The protein below binds the small molecule below.
Small molecule (SMILES): CCN(CCN)c1cc(C)c(OCC(=O)N[C@@H](Cc2ccccc2)[C@H](O)C(=O)N2CSC(C)(C)[C@H]2C(=O)N[C@H]2c3ccccc3C[C@H]2O)c(C)c1

Binding-site contacts:
Ligand atom C15 contacts residue GLY214 of chain 1.A at 3.3 Å.
Ligand atom O18 contacts residue SER77 of chain 1.A at 2.7 Å (h-bond).
Ligand atom C7 contacts residue SER216 of chain 1.A at 3.4 Å.
Ligand atom C22 contacts residue NA1 of chain 1.E at 3.4 Å.
Ligand atom C39 contacts residue LEU129 of chain 1.A at 3.3 Å (hydrophobic).
Ligand atom C50 contacts residue ILE131 of chain 1.A at 3.5 Å (hydrophobic).
Ligand atom O26 contacts residue ASP212 of chain 1.A at 3.5 Å (salt-bridge).
Ligand atom C43 contacts residue LEU129 of chain 1.A at 3.6 Å (hydrophobic).
Ligand atom S17 contacts residue SER77 of chain 1.A at 3.2 Å (h-bond).
Ligand atom C13 contacts residue TYR75 of chain 1.A at 3.4 Å (hydrophobic).
Ligand atom C31 contacts residue VAL76 of chain 1.A at 3.6 Å (hydrophobic).
Ligand atom C27 contacts residue ASP212 of chain 1.A at 3.6 Å.
Ligand atom C12 contacts residue SER77 of chain 1.A at 3.6 Å.
Ligand atom O10 contacts residue GLY214 of chain 1.A at 3.5 Å (h-bond).
Ligand atom O36 contacts residue VAL76 of chain 1.A at 2.8 Å (h-bond).
Ligand atom O23 contacts residue ASP212 of chain 1.A at 3.3 Å (salt-bridge).
Ligand atom N51 contacts residue ILE131 of chain 1.A at 3.3 Å.
Ligand atom C45 contacts residue CPS1 of chain 1.C at 3.5 Å.
Ligand atom C32 contacts residue ILE298 of chain 1.A at 3.7 Å (hydrophobic).
Ligand atom O10 contacts residue SER216 of chain 1.A at 2.9 Å (h-bond).
Ligand atom O18 contacts residue VAL76 of chain 1.A at 3.6 Å.
Ligand atom C21 contacts residue NA1 of chain 1.E at 3.4 Å.
Ligand atom O23 contacts residue NA1 of chain 1.E at 2.7 Å (h-bond).
Ligand atom C20 contacts residue ILE30 of chain 1.A at 3.6 Å (hydrophobic).
Ligand atom C27 contacts residue NA1 of chain 1.E at 3.7 Å.
Ligand atom C22 contacts residue ASP32 of chain 1.A at 3.2 Å.
Ligand atom N11 contacts residue GLY214 of chain 1.A at 3.2 Å (h-bond).
Ligand atom O26 contacts residue NA1 of chain 1.E at 2.3 Å (h-bond).
Ligand atom O23 contacts residue ASP32 of chain 1.A at 3.6 Å (salt-bridge).
Ligand atom O26 contacts residue GLY34 of chain 1.A at 3.4 Å.
Ligand atom O26 contacts residue ASP32 of chain 1.A at 2.7 Å (salt-bridge).
Ligand atom C40 contacts residue LEU129 of chain 1.A at 3.3 Å (hydrophobic).
Ligand atom C31 contacts residue LEU290 of chain 1.A at 3.7 Å (hydrophobic).
Ligand atom C3 contacts residue ILE288 of chain 1.A at 3.7 Å (hydrophobic).
Ligand atom O36 contacts residue TYR75 of chain 1.A at 3.3 Å.
Ligand atom O23 contacts residue THR215 of chain 1.A at 3.2 Å (h-bond).
Ligand atom C2 contacts residue THR215 of chain 1.A at 3.6 Å.
Ligand atom C41 contacts residue LEU129 of chain 1.A at 3.6 Å (hydrophobic).
Ligand atom O23 contacts residue GLY214 of chain 1.A at 3.1 Å.
Ligand atom C21 contacts residue ASP32 of chain 1.A at 3.5 Å.

Sequence of chain 1.A:
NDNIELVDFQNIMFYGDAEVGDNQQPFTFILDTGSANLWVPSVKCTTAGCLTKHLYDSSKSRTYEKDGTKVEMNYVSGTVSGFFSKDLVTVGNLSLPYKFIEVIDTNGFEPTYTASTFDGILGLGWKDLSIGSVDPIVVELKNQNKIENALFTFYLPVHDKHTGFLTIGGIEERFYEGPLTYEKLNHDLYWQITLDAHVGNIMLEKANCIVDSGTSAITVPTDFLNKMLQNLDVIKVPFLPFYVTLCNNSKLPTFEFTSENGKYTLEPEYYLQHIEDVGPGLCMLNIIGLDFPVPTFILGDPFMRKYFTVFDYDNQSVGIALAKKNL